The small molecule below binds the protein below.
Small molecule (SMILES): Nc1ccnc(N)n1

Sequence of chain 1.A:
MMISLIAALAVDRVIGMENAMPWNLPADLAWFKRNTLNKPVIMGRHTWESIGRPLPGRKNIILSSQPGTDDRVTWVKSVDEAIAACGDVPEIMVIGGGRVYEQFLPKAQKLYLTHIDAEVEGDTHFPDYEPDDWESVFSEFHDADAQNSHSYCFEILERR

Binding-site contacts:
Ligand atom N3 contacts residue PHE32 of chain 1.A at 3.6 Å.
Ligand atom N7 contacts residue TRP31 of chain 1.A at 4.2 Å.
Ligand atom N7 contacts residue ALA8 of chain 1.A at 3.9 Å.
Ligand atom N8 contacts residue ALA7 of chain 1.A at 3.8 Å.
Ligand atom C6 contacts residue LEU29 of chain 1.A at 3.9 Å (hydrophobic).
Ligand atom N8 contacts residue PHE32 of chain 1.A at 3.7 Å.
Ligand atom N7 contacts residue ALA7 of chain 1.A at 3.8 Å.
Ligand atom C6 contacts residue ALA8 of chain 1.A at 4.2 Å (hydrophobic).
Ligand atom N3 contacts residue ILE6 of chain 1.A at 3.8 Å.
Ligand atom C2 contacts residue ASP28 of chain 1.A at 3.4 Å.
Ligand atom C2 contacts residue ILE6 of chain 1.A at 4.4 Å (hydrophobic).
Ligand atom N3 contacts residue ALA7 of chain 1.A at 3.5 Å.
Ligand atom C2 contacts residue ALA7 of chain 1.A at 3.9 Å (hydrophobic).
Ligand atom C6 contacts residue ASP28 of chain 1.A at 3.4 Å.
Ligand atom N7 contacts residue THR114 of chain 1.A at 3.4 Å (h-bond).
Ligand atom N7 contacts residue ILE6 of chain 1.A at 4.1 Å.
Ligand atom C2 contacts residue PHE32 of chain 1.A at 4.0 Å (hydrophobic).
Ligand atom C4 contacts residue ALA7 of chain 1.A at 4.0 Å (hydrophobic).
Ligand atom C4 contacts residue PHE32 of chain 1.A at 3.6 Å (hydrophobic).
Ligand atom C5 contacts residue PHE32 of chain 1.A at 4.0 Å (hydrophobic).
Ligand atom N1 contacts residue LEU29 of chain 1.A at 4.2 Å.
Ligand atom C2 contacts residue ALA8 of chain 1.A at 3.8 Å (hydrophobic).
Ligand atom C4 contacts residue ILE95 of chain 1.A at 4.4 Å (hydrophobic).
Ligand atom N8 contacts residue TYR101 of chain 1.A at 3.6 Å (h-bond).
Ligand atom N1 contacts residue PHE32 of chain 1.A at 4.2 Å.
Ligand atom N3 contacts residue ALA8 of chain 1.A at 3.6 Å.
Ligand atom N8 contacts residue ILE6 of chain 1.A at 3.0 Å (h-bond).
Ligand atom N7 contacts residue ASP28 of chain 1.A at 2.7 Å (salt-bridge).
Ligand atom C6 contacts residue 8DM1 of chain 1.G at 4.2 Å.
Ligand atom C4 contacts residue ALA8 of chain 1.A at 4.2 Å (hydrophobic).
Ligand atom C6 contacts residue PHE32 of chain 1.A at 4.3 Å (hydrophobic).
Ligand atom C4 contacts residue ILE6 of chain 1.A at 3.9 Å (hydrophobic).
Ligand atom N7 contacts residue PHE32 of chain 1.A at 4.3 Å.
Ligand atom N1 contacts residue ALA8 of chain 1.A at 3.7 Å.
Ligand atom C5 contacts residue 8DM1 of chain 1.G at 3.9 Å.
Ligand atom N8 contacts residue ILE95 of chain 1.A at 3.1 Å (h-bond).
Ligand atom N1 contacts residue ASP28 of chain 1.A at 2.6 Å (salt-bridge).